A small-molecule ligand and the protein it binds are described below.
Small molecule (SMILES): CC(=O)N[C@@H]1[C@@H](O)[C@H](O)[C@@H](CO)O[C@H]1O

Sequence of chain 1.E:
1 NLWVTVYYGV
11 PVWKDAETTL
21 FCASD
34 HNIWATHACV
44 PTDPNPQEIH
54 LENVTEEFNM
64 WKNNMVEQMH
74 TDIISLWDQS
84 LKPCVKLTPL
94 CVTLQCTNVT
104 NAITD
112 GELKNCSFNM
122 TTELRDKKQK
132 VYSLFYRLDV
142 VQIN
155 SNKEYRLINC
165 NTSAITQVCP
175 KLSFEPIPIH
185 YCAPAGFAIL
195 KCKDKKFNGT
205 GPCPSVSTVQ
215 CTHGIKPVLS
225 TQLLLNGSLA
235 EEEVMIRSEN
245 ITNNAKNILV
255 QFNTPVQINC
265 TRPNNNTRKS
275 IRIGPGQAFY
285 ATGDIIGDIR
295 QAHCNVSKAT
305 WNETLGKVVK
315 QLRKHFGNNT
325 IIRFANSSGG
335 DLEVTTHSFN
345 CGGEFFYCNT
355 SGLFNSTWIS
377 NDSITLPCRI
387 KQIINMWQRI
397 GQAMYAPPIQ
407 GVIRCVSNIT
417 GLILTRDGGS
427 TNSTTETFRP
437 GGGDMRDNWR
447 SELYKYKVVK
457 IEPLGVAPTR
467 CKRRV

Binding-site contacts:
Ligand atom O5 contacts residue ASN322 of chain 1.E at 2.4 Å (h-bond).
Ligand atom C1 contacts residue GLY321 of chain 1.E at 4.3 Å.
Ligand atom O7 contacts residue ASN322 of chain 1.E at 3.2 Å (h-bond).
Ligand atom C4 contacts residue ASN322 of chain 1.E at 4.2 Å.
Ligand atom C7 contacts residue ASN322 of chain 1.E at 3.2 Å.
Ligand atom C1 contacts residue ASN322 of chain 1.E at 1.4 Å.
Ligand atom N2 contacts residue ASN322 of chain 1.E at 2.9 Å (h-bond).
Ligand atom C2 contacts residue ASN322 of chain 1.E at 2.4 Å.
Ligand atom C3 contacts residue ASN322 of chain 1.E at 3.8 Å.
Ligand atom C8 contacts residue ASN322 of chain 1.E at 4.4 Å.
Ligand atom C5 contacts residue ASN322 of chain 1.E at 3.7 Å.